Sequence of chain 1.C:
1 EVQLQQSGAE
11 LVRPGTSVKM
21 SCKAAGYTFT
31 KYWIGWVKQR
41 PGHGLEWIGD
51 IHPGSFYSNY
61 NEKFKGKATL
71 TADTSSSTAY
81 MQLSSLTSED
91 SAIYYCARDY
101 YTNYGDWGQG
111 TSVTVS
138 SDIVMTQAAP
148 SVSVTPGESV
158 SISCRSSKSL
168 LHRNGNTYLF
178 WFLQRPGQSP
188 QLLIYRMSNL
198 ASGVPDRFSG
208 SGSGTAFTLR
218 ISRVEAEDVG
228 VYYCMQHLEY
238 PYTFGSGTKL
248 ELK

The small molecule below binds the protein below.
Small molecule (SMILES): CC[C@H](C)[C@H](N)C(=O)N[C@@H](CC(N)=O)C(=O)N[C@@H](Cc1ccc(O)cc1)C(=O)N[C@@H](Cc1ccc(O)cc1)C(=O)N[C@@H](C)C(=O)N[C@@H](CO)C(=O)N[C@@H](CCC(=O)O)C(=O)N1CCC[C@H]1C(=O)O

Binding-site contacts:
Ligand atom CD contacts residue LEU235 of chain 1.C at 3.5 Å (hydrophobic).
Ligand atom O contacts residue HIS234 of chain 1.C at 3.2 Å.
Ligand atom C contacts residue TRP33 of chain 1.C at 3.4 Å (hydrophobic).
Ligand atom N contacts residue TYR239 of chain 1.C at 3.2 Å (h-bond).
Ligand atom CD1 contacts residue LYS31 of chain 1.C at 3.7 Å.
Ligand atom OE1 contacts residue TYR237 of chain 1.C at 2.8 Å (h-bond).
Ligand atom O contacts residue TYR57 of chain 1.C at 3.2 Å.
Ligand atom OXT contacts residue HIS169 of chain 1.C at 3.0 Å (h-bond).
Ligand atom CE1 contacts residue HIS52 of chain 1.C at 3.4 Å.
Ligand atom O contacts residue SER55 of chain 1.C at 2.7 Å (h-bond).
Ligand atom C contacts residue HIS169 of chain 1.C at 3.4 Å.
Ligand atom O contacts residue HIS169 of chain 1.C at 3.5 Å (h-bond).
Ligand atom OE1 contacts residue GLU236 of chain 1.C at 3.5 Å.
Ligand atom CA contacts residue TYR239 of chain 1.C at 3.3 Å (hydrophobic).
Ligand atom CG2 contacts residue LYS31 of chain 1.C at 3.6 Å.
Ligand atom C contacts residue TRP33 of chain 1.C at 3.5 Å (hydrophobic).
Ligand atom N contacts residue TRP33 of chain 1.C at 3.5 Å.
Ligand atom CB contacts residue TYR175 of chain 1.C at 3.4 Å (hydrophobic).
Ligand atom N contacts residue TYR237 of chain 1.C at 3.0 Å (h-bond).
Ligand atom CD contacts residue TYR237 of chain 1.C at 3.5 Å (hydrophobic).
Ligand atom CA contacts residue TYR237 of chain 1.C at 3.7 Å (hydrophobic).
Ligand atom CG contacts residue HIS234 of chain 1.C at 3.5 Å.
Ligand atom CB contacts residue ASP50 of chain 1.C at 3.3 Å.
Ligand atom CG2 contacts residue HIS52 of chain 1.C at 3.7 Å.
Ligand atom CA contacts residue TRP33 of chain 1.C at 3.6 Å (hydrophobic).
Ligand atom O contacts residue TYR239 of chain 1.C at 3.4 Å (h-bond).
Ligand atom CD contacts residue HIS234 of chain 1.C at 3.1 Å.
Ligand atom CD1 contacts residue HIS52 of chain 1.C at 3.3 Å.
Ligand atom OG contacts residue ASP50 of chain 1.C at 2.6 Å (salt-bridge).
Ligand atom OG contacts residue TYR239 of chain 1.C at 2.7 Å (h-bond).
Ligand atom O contacts residue ASN59 of chain 1.C at 3.0 Å (h-bond).
Ligand atom N contacts residue TRP33 of chain 1.C at 3.3 Å.
Ligand atom CG contacts residue TYR239 of chain 1.C at 3.6 Å (hydrophobic).
Ligand atom O contacts residue TRP33 of chain 1.C at 3.6 Å.
Ligand atom CB contacts residue TRP33 of chain 1.C at 3.5 Å (hydrophobic).
Ligand atom CA contacts residue TRP33 of chain 1.C at 3.6 Å (hydrophobic).
Ligand atom C contacts residue TYR239 of chain 1.C at 3.2 Å (hydrophobic).
Ligand atom CE1 contacts residue THR30 of chain 1.C at 3.6 Å.
Ligand atom OG contacts residue TYR237 of chain 1.C at 3.1 Å (h-bond).
Ligand atom O contacts residue TRP33 of chain 1.C at 2.9 Å (h-bond).